The protein below binds the small molecule below.
Small molecule (SMILES): CC(=O)N[C@@H]1[C@@H](O)[C@H](O)[C@@H](CO)O[C@H]1O

Sequence of chain 1.A:
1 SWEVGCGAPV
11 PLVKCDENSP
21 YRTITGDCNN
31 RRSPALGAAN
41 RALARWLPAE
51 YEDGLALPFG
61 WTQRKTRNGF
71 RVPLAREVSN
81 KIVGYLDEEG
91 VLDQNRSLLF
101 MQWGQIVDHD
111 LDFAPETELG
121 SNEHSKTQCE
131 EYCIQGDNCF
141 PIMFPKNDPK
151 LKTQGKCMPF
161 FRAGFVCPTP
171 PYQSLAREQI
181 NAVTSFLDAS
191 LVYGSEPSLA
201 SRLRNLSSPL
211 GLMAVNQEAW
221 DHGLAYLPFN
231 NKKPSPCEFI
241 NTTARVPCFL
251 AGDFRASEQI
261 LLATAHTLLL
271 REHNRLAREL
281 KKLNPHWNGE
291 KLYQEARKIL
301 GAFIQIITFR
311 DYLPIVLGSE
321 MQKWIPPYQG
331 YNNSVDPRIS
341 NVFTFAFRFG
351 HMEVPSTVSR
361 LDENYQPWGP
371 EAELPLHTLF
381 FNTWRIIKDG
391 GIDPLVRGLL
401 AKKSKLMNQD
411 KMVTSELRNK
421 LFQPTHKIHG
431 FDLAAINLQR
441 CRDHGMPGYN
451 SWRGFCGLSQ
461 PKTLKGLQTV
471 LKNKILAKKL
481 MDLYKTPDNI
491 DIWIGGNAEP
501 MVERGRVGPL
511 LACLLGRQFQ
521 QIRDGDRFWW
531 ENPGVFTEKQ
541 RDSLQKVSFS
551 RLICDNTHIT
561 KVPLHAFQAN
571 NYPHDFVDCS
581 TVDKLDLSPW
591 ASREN

Binding-site contacts:
Ligand atom C7 contacts residue ASN241 of chain 1.A at 3.2 Å.
Ligand atom O5 contacts residue ALA244 of chain 1.A at 3.4 Å.
Ligand atom C1 contacts residue THR243 of chain 1.A at 4.5 Å.
Ligand atom C5 contacts residue ASN241 of chain 1.A at 3.7 Å.
Ligand atom O5 contacts residue ASN241 of chain 1.A at 2.3 Å (h-bond).
Ligand atom O5 contacts residue TRP384 of chain 1.A at 4.2 Å.
Ligand atom C8 contacts residue ASN241 of chain 1.A at 4.5 Å.
Ligand atom C3 contacts residue ASN241 of chain 1.A at 3.8 Å.
Ligand atom N2 contacts residue ASN241 of chain 1.A at 3.0 Å (h-bond).
Ligand atom C5 contacts residue ALA244 of chain 1.A at 4.3 Å (hydrophobic).
Ligand atom C2 contacts residue TRP384 of chain 1.A at 4.1 Å (hydrophobic).
Ligand atom C6 contacts residue TRP384 of chain 1.A at 4.4 Å (hydrophobic).
Ligand atom C2 contacts residue ASN241 of chain 1.A at 2.5 Å.
Ligand atom C4 contacts residue ASN241 of chain 1.A at 4.2 Å.
Ligand atom C1 contacts residue ASN241 of chain 1.A at 1.4 Å.
Ligand atom O7 contacts residue ASN241 of chain 1.A at 3.0 Å (h-bond).
Ligand atom C6 contacts residue LYS388 of chain 1.A at 4.3 Å.
Ligand atom C1 contacts residue ALA244 of chain 1.A at 4.2 Å (hydrophobic).
Ligand atom O6 contacts residue LYS388 of chain 1.A at 3.8 Å.
Ligand atom C6 contacts residue ALA244 of chain 1.A at 4.2 Å (hydrophobic).
Ligand atom C4 contacts residue TRP384 of chain 1.A at 4.3 Å (hydrophobic).
Ligand atom O6 contacts residue ALA244 of chain 1.A at 3.7 Å.
Ligand atom O7 contacts residue TRP384 of chain 1.A at 3.5 Å.